Sequence of chain 1.A:
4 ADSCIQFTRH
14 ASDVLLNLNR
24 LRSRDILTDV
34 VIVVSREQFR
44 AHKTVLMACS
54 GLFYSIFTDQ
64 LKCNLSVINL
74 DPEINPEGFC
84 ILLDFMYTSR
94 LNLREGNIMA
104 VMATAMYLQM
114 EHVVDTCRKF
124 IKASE

This protein binds this small molecule.
Small molecule (SMILES): CN1CCN(c2cc(=O)[nH]c3ccc(Nc4ccnc(Cl)c4C#N)cc23)CC1

Sequence of chain 2.A:
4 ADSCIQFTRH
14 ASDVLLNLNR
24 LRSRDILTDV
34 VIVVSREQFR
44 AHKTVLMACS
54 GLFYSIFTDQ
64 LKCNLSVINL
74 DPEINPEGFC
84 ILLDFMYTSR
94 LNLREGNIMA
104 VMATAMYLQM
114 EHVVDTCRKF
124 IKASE

Binding-site contacts:
Ligand atom C19 contacts residue MET50 of chain 2.A at 3.4 Å (hydrophobic).
Ligand atom N5 contacts residue ALA51 of chain 2.A at 3.4 Å (h-bond).
Ligand atom O contacts residue GLN112 of chain 2.A at 3.1 Å (h-bond).
Ligand atom N5 contacts residue MET50 of chain 2.A at 3.1 Å (h-bond).
Ligand atom C8 contacts residue GLY54 of chain 2.A at 3.6 Å.
Ligand atom N5 contacts residue LEU24 of chain 1.A at 3.7 Å.
Ligand atom C2 contacts residue ASN20 of chain 1.A at 3.5 Å.
Ligand atom N2 contacts residue GLN112 of chain 2.A at 3.0 Å (h-bond).
Ligand atom C16 contacts residue DMS1 of chain 2.I at 3.5 Å.
Ligand atom C19 contacts residue TYR57 of chain 2.A at 3.4 Å (hydrophobic).
Ligand atom N contacts residue TYR57 of chain 2.A at 3.6 Å.
Ligand atom CL contacts residue ARG23 of chain 1.A at 3.5 Å.
Ligand atom C6 contacts residue ALA51 of chain 2.A at 3.4 Å (hydrophobic).
Ligand atom C contacts residue ASN20 of chain 1.A at 3.5 Å.
Ligand atom C5 contacts residue MET50 of chain 2.A at 3.5 Å (hydrophobic).
Ligand atom C9 contacts residue GLY54 of chain 2.A at 3.4 Å.
Ligand atom N3 contacts residue GLY54 of chain 2.A at 3.5 Å.
Ligand atom C10 contacts residue GLY54 of chain 2.A at 3.6 Å.
Ligand atom C2 contacts residue TYR57 of chain 2.A at 3.6 Å (hydrophobic).
Ligand atom N contacts residue ASN20 of chain 1.A at 3.6 Å.
Ligand atom C6 contacts residue CYS52 of chain 2.A at 3.7 Å (hydrophobic).
Ligand atom O contacts residue GLU114 of chain 2.A at 3.0 Å (salt-bridge).
Ligand atom C6 contacts residue ASN20 of chain 1.A at 3.6 Å.
Ligand atom C contacts residue TYR57 of chain 2.A at 3.4 Å (hydrophobic).
Ligand atom C1 contacts residue ASN20 of chain 1.A at 3.5 Å.
Ligand atom N4 contacts residue DMS1 of chain 2.I at 2.7 Å (h-bond).
Ligand atom N5 contacts residue TYR57 of chain 2.A at 3.7 Å.
Ligand atom C13 contacts residue GLN112 of chain 2.A at 3.0 Å.
Ligand atom CL contacts residue TYR57 of chain 2.A at 3.7 Å.
Ligand atom C8 contacts residue GLN112 of chain 2.A at 3.7 Å.
Ligand atom C11 contacts residue GLY54 of chain 2.A at 3.4 Å.
Ligand atom N1 contacts residue MET50 of chain 2.A at 2.9 Å (h-bond).
Ligand atom C7 contacts residue CYS52 of chain 2.A at 3.5 Å (hydrophobic).
Ligand atom C6 contacts residue SER53 of chain 2.A at 3.6 Å.
Ligand atom C14 contacts residue GLN112 of chain 2.A at 3.6 Å.
Ligand atom C18 contacts residue DMS1 of chain 2.I at 3.3 Å.
Ligand atom CL contacts residue ARG27 of chain 1.A at 3.5 Å.
Ligand atom N1 contacts residue ASN20 of chain 1.A at 3.5 Å (h-bond).
Ligand atom C1 contacts residue TYR57 of chain 2.A at 3.6 Å (hydrophobic).
Ligand atom C12 contacts residue GLN112 of chain 2.A at 3.6 Å.